Binding-site contacts:
Ligand atom O53 contacts residue GLU18 of chain 2.C at 4.1 Å.
Ligand atom P4 contacts residue TRP22 of chain 2.C at 3.3 Å.
Ligand atom O4 contacts residue LYS21 of chain 2.C at 3.2 Å (salt-bridge).
Ligand atom O3 contacts residue ARG170 of chain 2.C at 3.4 Å (salt-bridge).
Ligand atom O43 contacts residue TRP22 of chain 2.C at 2.4 Å.
Ligand atom O42 contacts residue GLU152 of chain 2.C at 4.2 Å.
Ligand atom O4 contacts residue TRP22 of chain 2.C at 4.4 Å.
Ligand atom O43 contacts residue ARG170 of chain 2.C at 4.3 Å.
Ligand atom C2 contacts residue ARG170 of chain 2.C at 4.1 Å.
Ligand atom O53 contacts residue ARG17 of chain 2.C at 3.9 Å.
Ligand atom O41 contacts residue LYS21 of chain 2.C at 3.3 Å (salt-bridge).
Ligand atom P4 contacts residue LYS21 of chain 2.C at 3.9 Å.
Ligand atom O41 contacts residue TRP22 of chain 2.C at 3.3 Å.
Ligand atom O5 contacts residue LYS21 of chain 2.C at 3.6 Å.
Ligand atom O4 contacts residue ARG170 of chain 2.C at 4.4 Å.
Ligand atom C4 contacts residue ARG170 of chain 2.C at 3.7 Å.
Ligand atom O2 contacts residue ARG170 of chain 2.C at 3.1 Å (salt-bridge).
Ligand atom C4 contacts residue LYS21 of chain 2.C at 4.0 Å.
Ligand atom C5 contacts residue LYS21 of chain 2.C at 4.4 Å.
Ligand atom O41 contacts residue GLU18 of chain 2.C at 3.4 Å (salt-bridge).
Ligand atom C3 contacts residue ARG170 of chain 2.C at 3.9 Å.
Ligand atom P5 contacts residue LYS21 of chain 2.C at 3.9 Å.
Ligand atom O3 contacts residue TRP22 of chain 2.C at 4.1 Å.
Ligand atom O53 contacts residue LYS21 of chain 2.C at 3.1 Å (salt-bridge).

This small molecule binds to this protein.
Small molecule (SMILES): CCCCCCCC(=O)OC[C@H](COP(=O)(O)O[C@@H]1[C@H](O)[C@H](O)[C@@H](OP(=O)(O)O)[C@H](OP(=O)(O)O)[C@H]1O)OC(=O)CCCCCCC

Sequence of chain 2.C:
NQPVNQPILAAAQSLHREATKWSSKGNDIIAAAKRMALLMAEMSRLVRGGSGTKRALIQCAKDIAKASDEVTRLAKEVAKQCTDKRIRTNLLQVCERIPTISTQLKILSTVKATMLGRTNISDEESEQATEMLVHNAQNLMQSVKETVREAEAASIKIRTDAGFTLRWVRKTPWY